Sequence of chain 2.A:
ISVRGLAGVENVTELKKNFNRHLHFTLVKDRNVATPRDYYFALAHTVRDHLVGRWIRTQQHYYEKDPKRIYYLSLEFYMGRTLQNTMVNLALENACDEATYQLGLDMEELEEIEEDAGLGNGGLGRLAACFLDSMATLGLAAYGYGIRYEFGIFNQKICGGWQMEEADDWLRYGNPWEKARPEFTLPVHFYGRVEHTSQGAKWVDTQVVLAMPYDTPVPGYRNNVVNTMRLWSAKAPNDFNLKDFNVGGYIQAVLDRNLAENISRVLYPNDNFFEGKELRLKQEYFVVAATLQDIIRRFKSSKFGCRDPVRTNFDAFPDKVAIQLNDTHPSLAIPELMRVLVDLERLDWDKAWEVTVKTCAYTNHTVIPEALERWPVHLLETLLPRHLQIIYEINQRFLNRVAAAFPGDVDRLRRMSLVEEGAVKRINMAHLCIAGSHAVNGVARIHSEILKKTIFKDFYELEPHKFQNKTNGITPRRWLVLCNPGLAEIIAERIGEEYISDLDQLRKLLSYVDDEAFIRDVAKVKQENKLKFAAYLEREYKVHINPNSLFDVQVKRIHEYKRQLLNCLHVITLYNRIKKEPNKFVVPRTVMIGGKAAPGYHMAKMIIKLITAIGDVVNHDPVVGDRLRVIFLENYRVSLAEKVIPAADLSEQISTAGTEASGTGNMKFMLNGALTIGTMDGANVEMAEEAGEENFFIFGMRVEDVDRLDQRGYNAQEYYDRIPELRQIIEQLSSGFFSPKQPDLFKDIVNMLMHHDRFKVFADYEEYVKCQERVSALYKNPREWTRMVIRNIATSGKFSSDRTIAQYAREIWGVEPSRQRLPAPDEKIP

Binding-site contacts:
Ligand atom O3' contacts residue ASP42 of chain 2.A at 4.2 Å.
Ligand atom P contacts residue ARG310 of chain 1.A at 3.8 Å.
Ligand atom C1' contacts residue TYR75 of chain 1.A at 3.9 Å (hydrophobic).
Ligand atom C4' contacts residue GLN71 of chain 1.A at 3.8 Å.
Ligand atom N3 contacts residue TYR75 of chain 1.A at 3.6 Å.
Ligand atom O6 contacts residue TYR75 of chain 1.A at 3.7 Å.
Ligand atom P contacts residue ARG309 of chain 1.A at 4.2 Å.
Ligand atom C5 contacts residue VAL45 of chain 2.A at 4.3 Å (hydrophobic).
Ligand atom O2P contacts residue ARG242 of chain 1.A at 4.5 Å.
Ligand atom O3P contacts residue ARG310 of chain 1.A at 3.8 Å.
Ligand atom O3' contacts residue VAL45 of chain 2.A at 4.1 Å.
Ligand atom N1 contacts residue TYR75 of chain 1.A at 3.8 Å.
Ligand atom O4' contacts residue GLN72 of chain 1.A at 4.2 Å.
Ligand atom C4 contacts residue TYR75 of chain 1.A at 3.7 Å (hydrophobic).
Ligand atom C2' contacts residue GLN72 of chain 1.A at 4.4 Å.
Ligand atom O2P contacts residue ARG309 of chain 1.A at 3.9 Å.
Ligand atom O2P contacts residue ARG310 of chain 1.A at 3.7 Å.
Ligand atom O4' contacts residue TYR75 of chain 1.A at 3.6 Å.
Ligand atom C2' contacts residue VAL45 of chain 2.A at 3.9 Å (hydrophobic).
Ligand atom N7 contacts residue TYR75 of chain 1.A at 3.9 Å.
Ligand atom C6 contacts residue TYR75 of chain 1.A at 3.6 Å (hydrophobic).
Ligand atom C5' contacts residue GLN71 of chain 1.A at 4.1 Å.
Ligand atom C4 contacts residue VAL45 of chain 2.A at 4.2 Å (hydrophobic).
Ligand atom N3 contacts residue GLN72 of chain 1.A at 3.7 Å.
Ligand atom O2' contacts residue GLN72 of chain 1.A at 3.6 Å (h-bond).
Ligand atom C3' contacts residue VAL45 of chain 2.A at 4.2 Å (hydrophobic).
Ligand atom C4' contacts residue GLN72 of chain 1.A at 4.4 Å.
Ligand atom N9 contacts residue TYR75 of chain 1.A at 3.8 Å.
Ligand atom C1' contacts residue GLN72 of chain 1.A at 4.1 Å.
Ligand atom N9 contacts residue VAL45 of chain 2.A at 4.2 Å.
Ligand atom O1P contacts residue TYR155 of chain 1.A at 4.3 Å.
Ligand atom C5 contacts residue TYR75 of chain 1.A at 3.7 Å (hydrophobic).
Ligand atom C8 contacts residue TYR75 of chain 1.A at 3.9 Å (hydrophobic).
Ligand atom O2' contacts residue ASP42 of chain 2.A at 3.6 Å (salt-bridge).
Ligand atom O4' contacts residue GLN71 of chain 1.A at 3.6 Å (h-bond).
Ligand atom C2' contacts residue ASP42 of chain 2.A at 4.2 Å.
Ligand atom O1P contacts residue ARG310 of chain 1.A at 2.8 Å (salt-bridge).
Ligand atom C2 contacts residue TYR75 of chain 1.A at 3.7 Å (hydrophobic).
Ligand atom C8 contacts residue VAL45 of chain 2.A at 4.4 Å (hydrophobic).
Ligand atom O3P contacts residue ARG309 of chain 1.A at 3.0 Å (salt-bridge).

The protein below binds the small molecule below.
Small molecule (SMILES): O=c1[nH]cnc2c1ncn2[C@@H]1O[C@H](COP(=O)(O)O)[C@@H](O)[C@H]1O

Sequence of chain 1.A:
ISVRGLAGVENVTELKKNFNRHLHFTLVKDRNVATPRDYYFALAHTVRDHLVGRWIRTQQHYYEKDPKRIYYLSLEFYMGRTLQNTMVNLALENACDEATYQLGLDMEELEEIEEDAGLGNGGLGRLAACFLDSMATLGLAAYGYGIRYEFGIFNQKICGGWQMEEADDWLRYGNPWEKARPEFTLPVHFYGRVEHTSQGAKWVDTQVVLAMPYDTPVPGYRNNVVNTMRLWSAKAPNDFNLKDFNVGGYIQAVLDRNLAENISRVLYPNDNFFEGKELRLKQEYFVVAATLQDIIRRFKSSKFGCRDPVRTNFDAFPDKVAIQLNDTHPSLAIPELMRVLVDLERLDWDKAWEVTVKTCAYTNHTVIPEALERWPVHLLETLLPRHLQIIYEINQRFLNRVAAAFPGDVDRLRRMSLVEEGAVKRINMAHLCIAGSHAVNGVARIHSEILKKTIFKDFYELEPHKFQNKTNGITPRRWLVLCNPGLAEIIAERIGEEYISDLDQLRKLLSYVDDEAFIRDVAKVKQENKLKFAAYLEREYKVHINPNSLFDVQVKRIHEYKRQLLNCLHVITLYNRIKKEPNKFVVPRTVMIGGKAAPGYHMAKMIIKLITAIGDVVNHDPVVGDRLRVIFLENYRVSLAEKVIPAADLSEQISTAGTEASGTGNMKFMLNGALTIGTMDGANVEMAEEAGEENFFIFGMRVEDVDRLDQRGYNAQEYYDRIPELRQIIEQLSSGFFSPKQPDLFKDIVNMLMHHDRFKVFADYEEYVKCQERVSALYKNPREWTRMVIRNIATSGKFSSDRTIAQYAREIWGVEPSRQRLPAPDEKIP